Binding-site contacts:
Ligand atom C7 contacts residue ASN205 of chain 1.I at 3.3 Å.
Ligand atom O7 contacts residue GLN195 of chain 1.I at 2.2 Å (h-bond).
Ligand atom C4 contacts residue ASN205 of chain 1.I at 4.2 Å.
Ligand atom C6 contacts residue ASN205 of chain 1.I at 4.4 Å.
Ligand atom N2 contacts residue ASN205 of chain 1.I at 2.9 Å (h-bond).
Ligand atom C1 contacts residue GLN195 of chain 1.I at 4.3 Å.
Ligand atom O5 contacts residue THR207 of chain 1.I at 3.5 Å.
Ligand atom C2 contacts residue ASN205 of chain 1.I at 2.5 Å.
Ligand atom C7 contacts residue GLN195 of chain 1.I at 3.3 Å.
Ligand atom C8 contacts residue ASN205 of chain 1.I at 4.5 Å.
Ligand atom O4 contacts residue GLN206 of chain 1.I at 3.4 Å (h-bond).
Ligand atom O5 contacts residue ASN205 of chain 1.I at 2.4 Å (h-bond).
Ligand atom O4 contacts residue THR207 of chain 1.I at 3.9 Å.
Ligand atom O6 contacts residue THR207 of chain 1.I at 4.3 Å.
Ligand atom N2 contacts residue GLN195 of chain 1.I at 4.1 Å.
Ligand atom C5 contacts residue ASN205 of chain 1.I at 3.6 Å.
Ligand atom O7 contacts residue ASN205 of chain 1.I at 3.3 Å (h-bond).
Ligand atom C8 contacts residue GLN195 of chain 1.I at 4.3 Å.
Ligand atom C2 contacts residue GLN195 of chain 1.I at 4.1 Å.
Ligand atom C3 contacts residue ASN205 of chain 1.I at 3.8 Å.
Ligand atom C2 contacts residue ASN205 of chain 1.I at 4.4 Å.
Ligand atom C1 contacts residue THR207 of chain 1.I at 3.5 Å.
Ligand atom C1 contacts residue ASN205 of chain 1.I at 1.4 Å.
Ligand atom O3 contacts residue GLN206 of chain 1.I at 4.5 Å.
Ligand atom O5 contacts residue THR207 of chain 1.I at 4.4 Å.
Ligand atom C6 contacts residue THR207 of chain 1.I at 3.8 Å.

The protein below binds the small molecule below.
Small molecule (SMILES): CC(=O)N[C@H]1CO[C@H](CO[C@@H]2O[C@@H](C)[C@@H](O)[C@@H](O)[C@@H]2O)[C@@H](O)[C@@H]1O

Sequence of chain 1.I:
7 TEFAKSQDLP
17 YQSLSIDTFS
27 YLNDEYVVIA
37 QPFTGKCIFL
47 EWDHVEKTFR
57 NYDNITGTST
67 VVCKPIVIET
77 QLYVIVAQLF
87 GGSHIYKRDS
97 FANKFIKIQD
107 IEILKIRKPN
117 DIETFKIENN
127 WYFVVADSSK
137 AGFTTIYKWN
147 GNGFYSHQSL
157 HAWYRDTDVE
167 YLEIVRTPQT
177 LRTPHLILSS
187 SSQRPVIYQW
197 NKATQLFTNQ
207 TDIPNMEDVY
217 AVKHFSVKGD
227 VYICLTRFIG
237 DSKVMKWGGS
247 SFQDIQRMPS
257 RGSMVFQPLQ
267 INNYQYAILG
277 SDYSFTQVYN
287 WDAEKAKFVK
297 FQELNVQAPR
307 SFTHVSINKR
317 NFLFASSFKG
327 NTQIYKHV